Sequence of chain 1.B:
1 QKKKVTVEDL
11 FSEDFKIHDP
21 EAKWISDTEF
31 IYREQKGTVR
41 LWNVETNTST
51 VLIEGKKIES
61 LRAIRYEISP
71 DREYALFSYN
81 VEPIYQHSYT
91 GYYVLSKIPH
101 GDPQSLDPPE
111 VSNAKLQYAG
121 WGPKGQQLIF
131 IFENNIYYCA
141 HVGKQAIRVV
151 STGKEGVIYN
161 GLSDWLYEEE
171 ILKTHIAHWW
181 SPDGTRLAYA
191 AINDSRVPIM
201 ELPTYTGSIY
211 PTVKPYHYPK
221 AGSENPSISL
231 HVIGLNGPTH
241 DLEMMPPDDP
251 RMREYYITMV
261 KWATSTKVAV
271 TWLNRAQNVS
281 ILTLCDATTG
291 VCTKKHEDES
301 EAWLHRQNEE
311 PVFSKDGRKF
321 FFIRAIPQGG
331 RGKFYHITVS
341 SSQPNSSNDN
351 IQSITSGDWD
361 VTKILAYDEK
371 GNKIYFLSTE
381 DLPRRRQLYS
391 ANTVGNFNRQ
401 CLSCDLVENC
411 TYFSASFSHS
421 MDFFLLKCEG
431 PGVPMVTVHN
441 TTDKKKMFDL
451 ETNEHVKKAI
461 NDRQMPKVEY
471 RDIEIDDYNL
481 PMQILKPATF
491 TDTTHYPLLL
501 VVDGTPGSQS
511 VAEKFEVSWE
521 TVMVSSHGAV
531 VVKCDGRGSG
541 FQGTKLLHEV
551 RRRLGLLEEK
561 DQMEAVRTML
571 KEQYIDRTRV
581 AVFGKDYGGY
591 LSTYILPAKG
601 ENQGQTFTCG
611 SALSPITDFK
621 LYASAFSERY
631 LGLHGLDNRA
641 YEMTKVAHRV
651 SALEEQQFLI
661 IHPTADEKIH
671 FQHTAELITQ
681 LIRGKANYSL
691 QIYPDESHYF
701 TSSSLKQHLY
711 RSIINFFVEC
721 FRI

A protein and the small-molecule ligand that binds it are described below.
Small molecule (SMILES): CC(=O)N[C@H]1[C@H](O[C@H]2[C@H](O)[C@@H](NC(C)=O)CO[C@@H]2CO)O[C@H](CO)[C@@H](O[C@@H]2O[C@H](CO)[C@@H](O)[C@H](O)[C@@H]2O)[C@@H]1O

Binding-site contacts:
Ligand atom C7 contacts residue ARG196 of chain 1.B at 4.0 Å.
Ligand atom C8 contacts residue ASN193 of chain 1.B at 4.3 Å.
Ligand atom O7 contacts residue SER195 of chain 1.B at 4.1 Å.
Ligand atom C2 contacts residue ASN193 of chain 1.B at 2.5 Å.
Ligand atom O5 contacts residue ILE158 of chain 1.B at 3.3 Å.
Ligand atom O7 contacts residue ARG196 of chain 1.B at 4.0 Å.
Ligand atom C1 contacts residue SER195 of chain 1.B at 3.5 Å.
Ligand atom C1 contacts residue ILE158 of chain 1.B at 3.6 Å (hydrophobic).
Ligand atom N2 contacts residue SER195 of chain 1.B at 3.4 Å (h-bond).
Ligand atom C3 contacts residue ASN193 of chain 1.B at 3.5 Å.
Ligand atom C6 contacts residue ASN193 of chain 1.B at 4.4 Å.
Ligand atom O6 contacts residue ASN193 of chain 1.B at 4.3 Å.
Ligand atom C7 contacts residue SER195 of chain 1.B at 4.1 Å.
Ligand atom N2 contacts residue ARG196 of chain 1.B at 4.2 Å.
Ligand atom C1 contacts residue ASN193 of chain 1.B at 1.4 Å.
Ligand atom N2 contacts residue ASN193 of chain 1.B at 2.7 Å (h-bond).
Ligand atom C8 contacts residue ARG196 of chain 1.B at 4.2 Å.
Ligand atom C4 contacts residue ASN193 of chain 1.B at 4.0 Å.
Ligand atom C2 contacts residue SER195 of chain 1.B at 3.4 Å.
Ligand atom O5 contacts residue ASN193 of chain 1.B at 2.4 Å (h-bond).
Ligand atom C5 contacts residue ASN193 of chain 1.B at 3.2 Å.
Ligand atom C7 contacts residue ASN193 of chain 1.B at 3.9 Å.